The small molecule below binds the protein below.
Small molecule (SMILES): CC(=O)N[C@H]1[C@H](O[C@H]2[C@H](O)[C@@H](NC(C)=O)CO[C@@H]2CO)O[C@H](CO)[C@@H](O[C@@H]2O[C@H](CO)[C@@H](O)[C@H](O)[C@@H]2O)[C@@H]1O

Sequence of chain 1.D:
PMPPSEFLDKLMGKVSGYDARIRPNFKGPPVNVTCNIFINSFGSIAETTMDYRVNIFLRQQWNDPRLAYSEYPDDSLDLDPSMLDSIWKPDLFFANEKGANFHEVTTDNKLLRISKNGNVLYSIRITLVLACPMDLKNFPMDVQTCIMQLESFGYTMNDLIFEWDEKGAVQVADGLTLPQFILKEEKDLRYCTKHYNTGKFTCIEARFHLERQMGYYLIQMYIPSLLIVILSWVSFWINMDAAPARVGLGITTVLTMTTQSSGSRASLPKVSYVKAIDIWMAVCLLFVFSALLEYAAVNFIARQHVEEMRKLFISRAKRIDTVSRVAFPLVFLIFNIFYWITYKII

Binding-site contacts:
Ligand atom C7 contacts residue PRO60 of chain 1.D at 3.6 Å (hydrophobic).
Ligand atom C5 contacts residue ASN62 of chain 1.D at 3.6 Å.
Ligand atom C8 contacts residue ASN55 of chain 1.D at 3.5 Å.
Ligand atom C2 contacts residue ASN62 of chain 1.D at 2.5 Å.
Ligand atom N2 contacts residue ASN62 of chain 1.D at 2.9 Å (h-bond).
Ligand atom C8 contacts residue PRO59 of chain 1.D at 3.3 Å (hydrophobic).
Ligand atom C7 contacts residue PRO59 of chain 1.D at 4.1 Å (hydrophobic).
Ligand atom C1 contacts residue ASN62 of chain 1.D at 1.4 Å.
Ligand atom C4 contacts residue ASN62 of chain 1.D at 4.2 Å.
Ligand atom C3 contacts residue ASN62 of chain 1.D at 3.8 Å.
Ligand atom O3 contacts residue PRO59 of chain 1.D at 4.0 Å.
Ligand atom O5 contacts residue ASN62 of chain 1.D at 2.3 Å (h-bond).
Ligand atom N2 contacts residue PRO60 of chain 1.D at 3.6 Å (h-bond).
Ligand atom O7 contacts residue ASN62 of chain 1.D at 2.9 Å (h-bond).
Ligand atom N2 contacts residue PRO59 of chain 1.D at 3.5 Å.
Ligand atom C3 contacts residue PRO59 of chain 1.D at 4.4 Å (hydrophobic).
Ligand atom O6 contacts residue ASN62 of chain 1.D at 4.5 Å.
Ligand atom C7 contacts residue ASN62 of chain 1.D at 3.1 Å.
Ligand atom C8 contacts residue PRO60 of chain 1.D at 3.0 Å (hydrophobic).
Ligand atom C8 contacts residue ASN62 of chain 1.D at 4.3 Å.